The protein below binds the small molecule below.
Small molecule (SMILES): COc1ccc(Cl)cc1C(=O)NCCc1ccc(S(=O)(=O)NC(=O)NC2CCCCC2)cc1

Sequence of chain 1.H:
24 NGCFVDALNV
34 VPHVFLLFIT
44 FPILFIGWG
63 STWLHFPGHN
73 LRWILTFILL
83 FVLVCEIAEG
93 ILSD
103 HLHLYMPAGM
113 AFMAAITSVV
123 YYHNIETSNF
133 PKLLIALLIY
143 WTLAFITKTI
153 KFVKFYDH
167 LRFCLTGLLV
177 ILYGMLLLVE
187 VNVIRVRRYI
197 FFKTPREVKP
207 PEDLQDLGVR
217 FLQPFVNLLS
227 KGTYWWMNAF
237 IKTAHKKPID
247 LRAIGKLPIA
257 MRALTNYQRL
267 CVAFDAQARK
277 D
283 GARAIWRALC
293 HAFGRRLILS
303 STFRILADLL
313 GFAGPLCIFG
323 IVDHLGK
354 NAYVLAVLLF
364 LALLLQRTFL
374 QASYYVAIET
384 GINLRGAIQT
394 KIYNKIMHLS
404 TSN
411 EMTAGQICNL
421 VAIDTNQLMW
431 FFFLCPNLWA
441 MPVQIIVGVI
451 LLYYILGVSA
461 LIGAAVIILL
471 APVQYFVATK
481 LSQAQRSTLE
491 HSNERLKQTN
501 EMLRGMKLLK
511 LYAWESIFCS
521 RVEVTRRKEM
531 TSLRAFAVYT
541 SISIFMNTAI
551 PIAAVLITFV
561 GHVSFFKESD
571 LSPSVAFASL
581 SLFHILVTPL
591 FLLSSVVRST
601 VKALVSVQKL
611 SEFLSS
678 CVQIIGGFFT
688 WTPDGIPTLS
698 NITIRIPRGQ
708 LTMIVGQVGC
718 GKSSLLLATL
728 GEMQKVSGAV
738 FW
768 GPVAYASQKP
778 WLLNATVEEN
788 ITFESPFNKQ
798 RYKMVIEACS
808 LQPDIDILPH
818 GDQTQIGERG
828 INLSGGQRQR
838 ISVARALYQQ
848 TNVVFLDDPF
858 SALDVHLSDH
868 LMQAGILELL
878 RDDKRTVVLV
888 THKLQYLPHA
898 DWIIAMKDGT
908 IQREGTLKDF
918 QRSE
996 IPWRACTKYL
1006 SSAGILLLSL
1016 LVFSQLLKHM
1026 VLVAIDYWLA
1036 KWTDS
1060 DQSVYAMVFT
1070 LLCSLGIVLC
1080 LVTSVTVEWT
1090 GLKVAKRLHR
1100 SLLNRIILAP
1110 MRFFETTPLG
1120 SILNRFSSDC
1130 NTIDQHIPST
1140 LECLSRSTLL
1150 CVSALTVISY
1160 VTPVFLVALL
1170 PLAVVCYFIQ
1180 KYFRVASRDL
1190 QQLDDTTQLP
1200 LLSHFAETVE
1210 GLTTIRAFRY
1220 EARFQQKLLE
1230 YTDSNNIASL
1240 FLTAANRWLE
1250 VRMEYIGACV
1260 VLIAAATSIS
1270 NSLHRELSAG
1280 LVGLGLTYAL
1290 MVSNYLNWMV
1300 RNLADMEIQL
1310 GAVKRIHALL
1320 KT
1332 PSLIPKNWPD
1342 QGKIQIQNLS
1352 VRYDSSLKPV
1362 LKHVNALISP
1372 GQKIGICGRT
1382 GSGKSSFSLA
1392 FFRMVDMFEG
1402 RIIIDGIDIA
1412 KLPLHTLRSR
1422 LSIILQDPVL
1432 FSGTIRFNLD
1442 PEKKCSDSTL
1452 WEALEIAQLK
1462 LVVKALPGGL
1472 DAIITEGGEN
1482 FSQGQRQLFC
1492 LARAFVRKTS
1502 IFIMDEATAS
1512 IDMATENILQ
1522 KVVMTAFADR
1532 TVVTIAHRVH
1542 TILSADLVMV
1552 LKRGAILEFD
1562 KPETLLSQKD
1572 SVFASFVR

Binding-site contacts:
Ligand atom C20 contacts residue PHE433 of chain 1.H at 3.5 Å (hydrophobic).
Ligand atom C23 contacts residue TRP430 of chain 1.H at 4.0 Å (hydrophobic).
Ligand atom C31 contacts residue TYR377 of chain 1.H at 3.4 Å (hydrophobic).
Ligand atom C30 contacts residue LEU592 of chain 1.H at 3.9 Å (hydrophobic).
Ligand atom C27 contacts residue TYR377 of chain 1.H at 3.8 Å (hydrophobic).
Ligand atom N8 contacts residue THR1242 of chain 1.H at 3.4 Å (h-bond).
Ligand atom S2 contacts residue ARG1246 of chain 1.H at 3.7 Å.
Ligand atom C20 contacts residue LEU434 of chain 1.H at 3.7 Å (hydrophobic).
Ligand atom C12 contacts residue PHE433 of chain 1.H at 3.8 Å (hydrophobic).
Ligand atom C30 contacts residue TYR377 of chain 1.H at 3.0 Å (hydrophobic).
Ligand atom O3 contacts residue ARG1246 of chain 1.H at 3.0 Å (salt-bridge).
Ligand atom C15 contacts residue LEU1241 of chain 1.H at 4.0 Å (hydrophobic).
Ligand atom C23 contacts residue ILE381 of chain 1.H at 4.0 Å (hydrophobic).
Ligand atom C25 contacts residue PHE433 of chain 1.H at 3.9 Å (hydrophobic).
Ligand atom C28 contacts residue TYR377 of chain 1.H at 3.5 Å (hydrophobic).
Ligand atom C32 contacts residue TYR377 of chain 1.H at 3.0 Å (hydrophobic).
Ligand atom O4 contacts residue ARG1300 of chain 1.H at 3.8 Å.
Ligand atom C32 contacts residue LEU592 of chain 1.H at 3.4 Å (hydrophobic).
Ligand atom C13 contacts residue LEU1241 of chain 1.H at 4.0 Å (hydrophobic).
Ligand atom C29 contacts residue ASN437 of chain 1.H at 3.9 Å.
Ligand atom C17 contacts residue THR1242 of chain 1.H at 3.6 Å.
Ligand atom C19 contacts residue ILE381 of chain 1.H at 3.6 Å (hydrophobic).
Ligand atom C29 contacts residue TYR377 of chain 1.H at 3.8 Å (hydrophobic).
Ligand atom C31 contacts residue LEU592 of chain 1.H at 3.7 Å (hydrophobic).
Ligand atom C25 contacts residue LEU434 of chain 1.H at 3.9 Å (hydrophobic).
Ligand atom C17 contacts residue ARG1246 of chain 1.H at 4.0 Å.
Ligand atom O3 contacts residue THR1242 of chain 1.H at 3.0 Å (h-bond).
Ligand atom O4 contacts residue ARG1246 of chain 1.H at 2.6 Å (salt-bridge).
Ligand atom C14 contacts residue PHE433 of chain 1.H at 3.6 Å (hydrophobic).
Ligand atom O3 contacts residue ASN1245 of chain 1.H at 4.1 Å.
Ligand atom C24 contacts residue ILE381 of chain 1.H at 3.9 Å (hydrophobic).
Ligand atom C23 contacts residue PHE433 of chain 1.H at 3.9 Å (hydrophobic).
Ligand atom C21 contacts residue TRP430 of chain 1.H at 4.0 Å (hydrophobic).
Ligand atom C18 contacts residue ARG1246 of chain 1.H at 3.9 Å.
Ligand atom C31 contacts residue ASN437 of chain 1.H at 4.1 Å.
Ligand atom CL1 contacts residue ASN437 of chain 1.H at 3.1 Å.
Ligand atom C20 contacts residue ILE381 of chain 1.H at 3.9 Å (hydrophobic).
Ligand atom CL1 contacts residue ARG306 of chain 1.H at 2.7 Å.
Ligand atom N10 contacts residue LEU434 of chain 1.H at 3.3 Å.
Ligand atom C22 contacts residue ARG1246 of chain 1.H at 3.2 Å.